Binding-site contacts:
Ligand atom C1 contacts residue ARG33 of chain 7.F at 4.2 Å.
Ligand atom C4 contacts residue ASN70 of chain 7.F at 4.2 Å.
Ligand atom O7 contacts residue SER71 of chain 7.F at 4.2 Å.
Ligand atom C7 contacts residue ASN70 of chain 7.F at 3.1 Å.
Ligand atom C3 contacts residue ASN70 of chain 7.F at 3.8 Å.
Ligand atom C5 contacts residue ASN70 of chain 7.F at 3.7 Å.
Ligand atom O7 contacts residue ASN70 of chain 7.F at 3.3 Å (h-bond).
Ligand atom O5 contacts residue ASN70 of chain 7.F at 2.4 Å (h-bond).
Ligand atom O6 contacts residue ARG33 of chain 7.F at 3.6 Å.
Ligand atom C8 contacts residue ASN70 of chain 7.F at 3.6 Å.
Ligand atom O3 contacts residue PRO31 of chain 7.F at 4.0 Å.
Ligand atom C6 contacts residue ARG33 of chain 7.F at 4.1 Å.
Ligand atom N2 contacts residue PRO31 of chain 7.F at 2.8 Å (h-bond).
Ligand atom C1 contacts residue ASN70 of chain 7.F at 1.4 Å.
Ligand atom C5 contacts residue ARG33 of chain 7.F at 4.1 Å.
Ligand atom C2 contacts residue PRO31 of chain 7.F at 3.9 Å (hydrophobic).
Ligand atom C7 contacts residue PRO31 of chain 7.F at 3.4 Å (hydrophobic).
Ligand atom O7 contacts residue PRO31 of chain 7.F at 3.2 Å (h-bond).
Ligand atom N2 contacts residue ASN70 of chain 7.F at 2.9 Å (h-bond).
Ligand atom C3 contacts residue PRO31 of chain 7.F at 4.0 Å (hydrophobic).
Ligand atom N2 contacts residue ASN32 of chain 7.F at 4.2 Å.
Ligand atom C2 contacts residue ASN70 of chain 7.F at 2.5 Å.

Sequence of chain 7.F:
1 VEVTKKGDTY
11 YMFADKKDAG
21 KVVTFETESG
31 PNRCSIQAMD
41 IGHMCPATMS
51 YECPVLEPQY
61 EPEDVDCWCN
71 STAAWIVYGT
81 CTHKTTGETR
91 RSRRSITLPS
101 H

The protein below binds the small molecule below.
Small molecule (SMILES): CC(=O)N[C@@H]1[C@@H](O)[C@H](O)[C@@H](CO)O[C@H]1O